Binding-site contacts:
Ligand atom N contacts residue PHE102 of chain 1.A at 3.1 Å (h-bond).
Ligand atom O contacts residue ASP40 of chain 1.A at 3.2 Å.
Ligand atom CB contacts residue ASP40 of chain 1.A at 3.5 Å.
Ligand atom CA contacts residue THR100 of chain 1.A at 3.2 Å.
Ligand atom O contacts residue ASP94 of chain 1.A at 3.6 Å (salt-bridge).
Ligand atom N contacts residue THR100 of chain 1.A at 2.9 Å (h-bond).
Ligand atom N contacts residue ASP94 of chain 1.A at 3.4 Å (salt-bridge).
Ligand atom CB contacts residue THR96 of chain 1.A at 3.3 Å.
Ligand atom N contacts residue ASP40 of chain 1.A at 2.8 Å (salt-bridge).
Ligand atom O contacts residue THR99 of chain 1.A at 3.2 Å.
Ligand atom CG2 contacts residue ASP92 of chain 1.A at 3.5 Å.
Ligand atom ND2 contacts residue ASP92 of chain 1.A at 3.1 Å (salt-bridge).
Ligand atom CA contacts residue ILE41 of chain 1.A at 3.4 Å (hydrophobic).
Ligand atom O contacts residue THR42 of chain 1.A at 3.2 Å.
Ligand atom OD1 contacts residue ASP92 of chain 1.A at 2.6 Å (salt-bridge).
Ligand atom CD contacts residue PHE102 of chain 1.A at 3.5 Å (hydrophobic).
Ligand atom CB contacts residue ASP94 of chain 1.A at 2.9 Å.
Ligand atom CA contacts residue ASP40 of chain 1.A at 3.6 Å.
Ligand atom N contacts residue VAL43 of chain 1.A at 2.9 Å (h-bond).
Ligand atom C contacts residue THR100 of chain 1.A at 3.5 Å.
Ligand atom O contacts residue THR44 of chain 1.A at 3.1 Å.
Ligand atom CA contacts residue GLY98 of chain 1.A at 3.5 Å.
Ligand atom O contacts residue GLY98 of chain 1.A at 3.4 Å (h-bond).
Ligand atom O contacts residue VAL43 of chain 1.A at 3.3 Å (h-bond).
Ligand atom N contacts residue GLY98 of chain 1.A at 2.8 Å (h-bond).
Ligand atom O contacts residue ILE41 of chain 1.A at 3.4 Å (h-bond).
Ligand atom CB contacts residue THR100 of chain 1.A at 3.6 Å.
Ligand atom ND2 contacts residue THR96 of chain 1.A at 3.0 Å (h-bond).
Ligand atom O contacts residue THR100 of chain 1.A at 2.9 Å (h-bond).
Ligand atom CA contacts residue ASP94 of chain 1.A at 3.0 Å.
Ligand atom CB contacts residue GLN38 of chain 1.A at 3.6 Å.
Ligand atom CG contacts residue ASP92 of chain 1.A at 3.5 Å.
Ligand atom CG1 contacts residue PHE102 of chain 1.A at 3.5 Å (hydrophobic).
Ligand atom N contacts residue ILE41 of chain 1.A at 3.0 Å (h-bond).
Ligand atom O contacts residue LYS101 of chain 1.A at 3.5 Å.
Ligand atom CB contacts residue ASP94 of chain 1.A at 3.3 Å.
Ligand atom O contacts residue VAL43 of chain 1.A at 2.9 Å (h-bond).
Ligand atom CG1 contacts residue THR99 of chain 1.A at 3.6 Å.
Ligand atom O contacts residue PHE102 of chain 1.A at 3.0 Å (h-bond).
Ligand atom ND2 contacts residue ILE75 of chain 1.A at 3.0 Å (h-bond).

A protein and the small-molecule ligand that binds it are described below.
Small molecule (SMILES): CC[C@H](C)[C@H](NC(=O)[C@H](CCC(N)=O)NC(=O)[C@@H]1CCCN1)C(=O)N[C@H](C(=O)N[C@@H](CC(N)=O)C(=O)N[C@@H](CCCN=C(N)N)C(=O)N1CCC[C@H]1C=O)[C@@H](C)CC

Sequence of chain 1.A:
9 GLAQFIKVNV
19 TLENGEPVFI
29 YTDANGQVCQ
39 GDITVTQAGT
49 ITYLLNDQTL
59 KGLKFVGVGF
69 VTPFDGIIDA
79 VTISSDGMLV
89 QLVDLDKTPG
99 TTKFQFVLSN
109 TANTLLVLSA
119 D